The small molecule below binds the protein below.
Small molecule (SMILES): CC(=O)N[C@H]1[C@H](O[C@H]2[C@H](O)[C@@H](NC(C)=O)CO[C@@H]2CO)O[C@H](CO)[C@@H](O[C@@H]2O[C@H](CO[C@H]3O[C@H](CO)[C@@H](O)[C@H](O)[C@@H]3O)[C@@H](O)[C@H](O[C@H]3O[C@H](CO)[C@@H](O)[C@H](O)[C@@H]3O[C@H]3O[C@H](CO)[C@@H](O)[C@H](O)[C@@H]3O)[C@@H]2O)[C@@H]1O

Sequence of chain 1.A:
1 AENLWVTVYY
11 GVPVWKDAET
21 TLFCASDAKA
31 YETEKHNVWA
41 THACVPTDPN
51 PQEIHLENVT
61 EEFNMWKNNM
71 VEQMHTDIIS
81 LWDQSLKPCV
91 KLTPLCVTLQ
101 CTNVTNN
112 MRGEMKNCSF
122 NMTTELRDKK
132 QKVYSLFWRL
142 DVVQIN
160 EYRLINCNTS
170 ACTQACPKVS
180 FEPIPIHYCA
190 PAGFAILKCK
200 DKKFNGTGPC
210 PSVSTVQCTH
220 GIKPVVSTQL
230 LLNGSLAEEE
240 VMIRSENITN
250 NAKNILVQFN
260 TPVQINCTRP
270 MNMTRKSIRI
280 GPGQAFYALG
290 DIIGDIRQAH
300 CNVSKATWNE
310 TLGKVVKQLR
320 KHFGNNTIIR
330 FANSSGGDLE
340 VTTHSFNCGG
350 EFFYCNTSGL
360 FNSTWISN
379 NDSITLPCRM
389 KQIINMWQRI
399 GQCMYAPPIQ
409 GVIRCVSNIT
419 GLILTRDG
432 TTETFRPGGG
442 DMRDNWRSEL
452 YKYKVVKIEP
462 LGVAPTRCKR

Binding-site contacts:
Ligand atom C1 contacts residue ASN232 of chain 1.A at 1.4 Å.
Ligand atom C4 contacts residue VAL414 of chain 1.A at 3.5 Å (hydrophobic).
Ligand atom C6 contacts residue GLY348 of chain 1.A at 3.6 Å.
Ligand atom C6 contacts residue SER179 of chain 1.A at 3.9 Å.
Ligand atom C8 contacts residue SER415 of chain 1.A at 3.3 Å.
Ligand atom C5 contacts residue VAL414 of chain 1.A at 3.4 Å (hydrophobic).
Ligand atom O6 contacts residue GLY348 of chain 1.A at 2.4 Å (h-bond).
Ligand atom C4 contacts residue GLU181 of chain 1.A at 4.0 Å.
Ligand atom O5 contacts residue ASN232 of chain 1.A at 2.3 Å (h-bond).
Ligand atom O7 contacts residue ASN346 of chain 1.A at 3.5 Å (h-bond).
Ligand atom O4 contacts residue LYS35 of chain 1.A at 3.2 Å.
Ligand atom N2 contacts residue SER415 of chain 1.A at 2.6 Å (h-bond).
Ligand atom C8 contacts residue LEU231 of chain 1.A at 3.6 Å (hydrophobic).
Ligand atom O5 contacts residue CYS413 of chain 1.A at 3.4 Å.
Ligand atom C7 contacts residue ASN346 of chain 1.A at 3.8 Å.
Ligand atom O6 contacts residue CYS347 of chain 1.A at 3.2 Å.
Ligand atom C2 contacts residue SER415 of chain 1.A at 3.5 Å.
Ligand atom C1 contacts residue VAL414 of chain 1.A at 3.8 Å (hydrophobic).
Ligand atom C2 contacts residue ASN232 of chain 1.A at 2.5 Å.
Ligand atom O6 contacts residue SER179 of chain 1.A at 3.3 Å.
Ligand atom C6 contacts residue CYS413 of chain 1.A at 3.7 Å (hydrophobic).
Ligand atom O6 contacts residue GLU181 of chain 1.A at 3.9 Å.
Ligand atom C3 contacts residue ASN232 of chain 1.A at 3.8 Å.
Ligand atom C3 contacts residue SER415 of chain 1.A at 3.7 Å.
Ligand atom C1 contacts residue GLU181 of chain 1.A at 3.7 Å.
Ligand atom C7 contacts residue SER415 of chain 1.A at 3.3 Å.
Ligand atom N2 contacts residue ASN232 of chain 1.A at 2.9 Å (h-bond).
Ligand atom C6 contacts residue ARG412 of chain 1.A at 3.9 Å.
Ligand atom C5 contacts residue ASN232 of chain 1.A at 3.6 Å.
Ligand atom O3 contacts residue LYS35 of chain 1.A at 3.4 Å.
Ligand atom C3 contacts residue VAL414 of chain 1.A at 3.2 Å (hydrophobic).
Ligand atom C1 contacts residue SER415 of chain 1.A at 3.9 Å.
Ligand atom C8 contacts residue ASN346 of chain 1.A at 3.4 Å.
Ligand atom O3 contacts residue CYS413 of chain 1.A at 3.9 Å.
Ligand atom C2 contacts residue VAL414 of chain 1.A at 4.0 Å (hydrophobic).
Ligand atom O5 contacts residue NAG1 of chain 1.N at 3.4 Å (h-bond).
Ligand atom O3 contacts residue GLN408 of chain 1.A at 3.1 Å (h-bond).
Ligand atom C5 contacts residue GLU181 of chain 1.A at 3.9 Å.
Ligand atom O4 contacts residue VAL414 of chain 1.A at 3.5 Å (h-bond).
Ligand atom C7 contacts residue ASN232 of chain 1.A at 3.8 Å.